A protein and the small-molecule ligand that binds it are described below.
Small molecule (SMILES): O=C(O)c1ccc2cc1OCCOCCNc1ccn3ncc-2c3n1

Binding-site contacts:
Ligand atom O3 contacts residue ASP196 of chain 1.B at 3.8 Å.
Ligand atom C9 contacts residue VAL46 of chain 1.B at 3.9 Å (hydrophobic).
Ligand atom C15 contacts residue LEU115 of chain 1.B at 3.4 Å (hydrophobic).
Ligand atom N2 contacts residue LEU114 of chain 1.B at 3.5 Å.
Ligand atom C contacts residue ASP196 of chain 1.B at 3.5 Å.
Ligand atom O contacts residue ALA195 of chain 1.B at 3.9 Å.
Ligand atom C1 contacts residue PHE112 of chain 1.B at 3.8 Å (hydrophobic).
Ligand atom C2 contacts residue PHE112 of chain 1.B at 3.7 Å (hydrophobic).
Ligand atom C14 contacts residue GLU113 of chain 1.B at 3.5 Å.
Ligand atom C14 contacts residue ALA60 of chain 1.B at 3.7 Å (hydrophobic).
Ligand atom C13 contacts residue LEU166 of chain 1.B at 3.9 Å (hydrophobic).
Ligand atom N2 contacts residue LEU115 of chain 1.B at 2.8 Å (h-bond).
Ligand atom N2 contacts residue ALA60 of chain 1.B at 3.9 Å.
Ligand atom O2 contacts residue VAL46 of chain 1.B at 3.7 Å.
Ligand atom C contacts residue PHE112 of chain 1.B at 3.8 Å (hydrophobic).
Ligand atom C14 contacts residue LEU115 of chain 1.B at 3.8 Å (hydrophobic).
Ligand atom O contacts residue ASP196 of chain 1.B at 2.8 Å (salt-bridge).
Ligand atom N3 contacts residue LEU114 of chain 1.B at 3.9 Å.
Ligand atom O contacts residue PHE112 of chain 1.B at 3.7 Å.
Ligand atom N3 contacts residue LEU115 of chain 1.B at 3.8 Å.
Ligand atom C7 contacts residue VAL46 of chain 1.B at 3.8 Å (hydrophobic).
Ligand atom C12 contacts residue LEU166 of chain 1.B at 3.8 Å (hydrophobic).
Ligand atom C12 contacts residue ALA60 of chain 1.B at 3.8 Å (hydrophobic).
Ligand atom C2 contacts residue ALA195 of chain 1.B at 3.9 Å (hydrophobic).
Ligand atom N3 contacts residue ALA60 of chain 1.B at 3.9 Å.
Ligand atom O3 contacts residue LYS62 of chain 1.B at 2.6 Å (salt-bridge).
Ligand atom C13 contacts residue ALA60 of chain 1.B at 3.6 Å (hydrophobic).
Ligand atom C7 contacts residue LYS62 of chain 1.B at 3.6 Å.
Ligand atom C contacts residue LYS62 of chain 1.B at 3.7 Å.
Ligand atom N contacts residue LEU38 of chain 1.B at 3.9 Å.
Ligand atom C3 contacts residue PHE112 of chain 1.B at 3.8 Å (hydrophobic).
Ligand atom C3 contacts residue VAL96 of chain 1.B at 4.0 Å (hydrophobic).
Ligand atom C15 contacts residue LEU114 of chain 1.B at 3.5 Å (hydrophobic).
Ligand atom C9 contacts residue LEU38 of chain 1.B at 3.8 Å (hydrophobic).
Ligand atom C2 contacts residue VAL96 of chain 1.B at 4.0 Å (hydrophobic).
Ligand atom O1 contacts residue LYS62 of chain 1.B at 3.2 Å.
Ligand atom O contacts residue VAL96 of chain 1.B at 3.8 Å.
Ligand atom N2 contacts residue GLU113 of chain 1.B at 3.8 Å.
Ligand atom O3 contacts residue GLU77 of chain 1.B at 3.8 Å.
Ligand atom C10 contacts residue LEU38 of chain 1.B at 3.7 Å (hydrophobic).

Sequence of chain 1.B:
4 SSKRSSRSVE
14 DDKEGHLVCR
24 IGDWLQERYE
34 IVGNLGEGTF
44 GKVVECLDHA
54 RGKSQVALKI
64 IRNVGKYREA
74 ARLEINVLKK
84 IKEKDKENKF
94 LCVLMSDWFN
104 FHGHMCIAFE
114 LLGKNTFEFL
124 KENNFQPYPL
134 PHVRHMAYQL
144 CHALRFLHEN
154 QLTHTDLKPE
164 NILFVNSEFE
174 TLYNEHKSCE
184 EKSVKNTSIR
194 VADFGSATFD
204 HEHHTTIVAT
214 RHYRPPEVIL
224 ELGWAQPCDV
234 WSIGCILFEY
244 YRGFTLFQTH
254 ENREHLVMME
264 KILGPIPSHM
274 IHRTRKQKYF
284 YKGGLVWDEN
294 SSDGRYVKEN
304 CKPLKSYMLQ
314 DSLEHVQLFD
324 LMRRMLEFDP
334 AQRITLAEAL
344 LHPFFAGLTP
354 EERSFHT